Binding-site contacts:
Ligand atom C8 contacts residue ASN218 of chain 1.A at 3.6 Å.
Ligand atom N7 contacts residue GLY80 of chain 1.A at 3.4 Å (h-bond).
Ligand atom C8 contacts residue THR78 of chain 1.A at 3.4 Å.
Ligand atom N6 contacts residue GLU192 of chain 1.A at 3.5 Å (salt-bridge).
Ligand atom C6 contacts residue GLY80 of chain 1.A at 3.6 Å.
Ligand atom C8 contacts residue TRP173 of chain 1.A at 3.7 Å (hydrophobic).
Ligand atom C2 contacts residue GLU172 of chain 1.A at 3.2 Å.
Ligand atom N1 contacts residue GLU192 of chain 1.A at 2.7 Å (salt-bridge).
Ligand atom C2 contacts residue GLU192 of chain 1.A at 3.5 Å.
Ligand atom N9 contacts residue ALA79 of chain 1.A at 4.0 Å.
Ligand atom N9 contacts residue TRP173 of chain 1.A at 3.8 Å.
Ligand atom N9 contacts residue THR78 of chain 1.A at 3.7 Å.
Ligand atom N1 contacts residue GLU172 of chain 1.A at 3.8 Å.
Ligand atom C6 contacts residue GLU192 of chain 1.A at 3.5 Å.
Ligand atom N6 contacts residue TRP173 of chain 1.A at 3.3 Å (h-bond).
Ligand atom C8 contacts residue ALA79 of chain 1.A at 3.6 Å (hydrophobic).
Ligand atom N1 contacts residue TRP173 of chain 1.A at 3.6 Å.
Ligand atom N7 contacts residue SER217 of chain 1.A at 3.4 Å (h-bond).
Ligand atom C6 contacts residue TRP173 of chain 1.A at 3.5 Å (hydrophobic).
Ligand atom C5 contacts residue ALA79 of chain 1.A at 3.8 Å (hydrophobic).
Ligand atom C5 contacts residue GLY80 of chain 1.A at 3.5 Å.
Ligand atom C5 contacts residue TRP173 of chain 1.A at 3.6 Å (hydrophobic).
Ligand atom C2 contacts residue TRP173 of chain 1.A at 4.0 Å (hydrophobic).
Ligand atom C4 contacts residue TRP173 of chain 1.A at 3.7 Å (hydrophobic).
Ligand atom C2 contacts residue GLU193 of chain 1.A at 4.0 Å.
Ligand atom C2 contacts residue MET194 of chain 1.A at 4.0 Å (hydrophobic).
Ligand atom N3 contacts residue GLU172 of chain 1.A at 4.1 Å.
Ligand atom N6 contacts residue ASN218 of chain 1.A at 3.3 Å (h-bond).
Ligand atom N3 contacts residue GLU192 of chain 1.A at 4.0 Å.
Ligand atom N6 contacts residue GLY80 of chain 1.A at 3.2 Å.
Ligand atom N7 contacts residue TRP173 of chain 1.A at 3.4 Å.
Ligand atom N3 contacts residue GLU193 of chain 1.A at 3.7 Å.
Ligand atom N3 contacts residue TRP173 of chain 1.A at 3.9 Å.
Ligand atom N7 contacts residue ASN218 of chain 1.A at 2.8 Å (h-bond).
Ligand atom C4 contacts residue GLU192 of chain 1.A at 4.1 Å.
Ligand atom C5 contacts residue ASN218 of chain 1.A at 3.8 Å.
Ligand atom C5 contacts residue GLU192 of chain 1.A at 4.1 Å.
Ligand atom N3 contacts residue MET194 of chain 1.A at 3.6 Å.
Ligand atom C8 contacts residue SER217 of chain 1.A at 3.3 Å.
Ligand atom N7 contacts residue ALA79 of chain 1.A at 3.4 Å.

Sequence of chain 1.A:
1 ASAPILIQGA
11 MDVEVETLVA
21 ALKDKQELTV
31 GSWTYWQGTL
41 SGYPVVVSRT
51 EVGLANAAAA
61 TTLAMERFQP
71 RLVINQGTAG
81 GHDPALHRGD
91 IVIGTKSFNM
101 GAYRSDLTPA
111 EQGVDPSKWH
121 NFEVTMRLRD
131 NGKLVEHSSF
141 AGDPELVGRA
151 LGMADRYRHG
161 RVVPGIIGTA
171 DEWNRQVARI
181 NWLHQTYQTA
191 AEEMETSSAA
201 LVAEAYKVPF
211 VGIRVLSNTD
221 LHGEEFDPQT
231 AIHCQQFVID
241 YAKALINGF

The protein below binds the small molecule below.
Small molecule (SMILES): Nc1ncnc2[nH]cnc12